Sequence of chain 1.E:
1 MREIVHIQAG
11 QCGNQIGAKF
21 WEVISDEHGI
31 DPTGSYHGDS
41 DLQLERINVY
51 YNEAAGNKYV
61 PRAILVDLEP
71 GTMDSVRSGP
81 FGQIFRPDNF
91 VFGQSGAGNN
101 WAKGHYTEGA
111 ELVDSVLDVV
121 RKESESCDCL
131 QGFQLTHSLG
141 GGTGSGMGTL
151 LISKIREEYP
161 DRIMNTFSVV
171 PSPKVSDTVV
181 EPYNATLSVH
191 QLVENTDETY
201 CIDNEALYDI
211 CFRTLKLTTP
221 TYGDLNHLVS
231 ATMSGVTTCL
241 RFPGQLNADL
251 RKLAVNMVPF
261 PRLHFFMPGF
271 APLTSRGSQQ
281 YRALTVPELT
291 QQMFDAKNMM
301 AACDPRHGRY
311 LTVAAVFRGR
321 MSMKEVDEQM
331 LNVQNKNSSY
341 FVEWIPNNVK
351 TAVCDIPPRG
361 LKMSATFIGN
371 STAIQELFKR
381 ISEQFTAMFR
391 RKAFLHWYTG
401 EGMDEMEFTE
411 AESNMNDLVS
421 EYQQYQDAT

This protein binds this small molecule.
Small molecule (SMILES): Nc1nc2c(ncn2[C@@H]2O[C@H](CO[P](=O)(O)O[P](=O)(O)OP(O)(O)=S)[C@@H](O)[C@H]2O)c(=O)[nH]1

Binding-site contacts:
Ligand atom O1B contacts residue GLY141 of chain 1.E at 3.4 Å.
Ligand atom C2 contacts residue ASN204 of chain 1.E at 3.6 Å.
Ligand atom C8 contacts residue CYS12 of chain 1.E at 3.7 Å (hydrophobic).
Ligand atom C5 contacts residue CYS12 of chain 1.E at 3.8 Å (hydrophobic).
Ligand atom O1B contacts residue THR143 of chain 1.E at 3.0 Å (h-bond).
Ligand atom C2 contacts residue ASN226 of chain 1.E at 3.7 Å.
Ligand atom O3G contacts residue THR143 of chain 1.E at 3.8 Å.
Ligand atom O3G contacts residue GLY142 of chain 1.E at 3.0 Å (h-bond).
Ligand atom O6 contacts residue ASN226 of chain 1.E at 3.5 Å (h-bond).
Ligand atom C2' contacts residue ASP177 of chain 1.E at 3.9 Å.
Ligand atom N9 contacts residue CYS12 of chain 1.E at 3.9 Å.
Ligand atom O2B contacts residue GLY10 of chain 1.E at 3.3 Å.
Ligand atom O3A contacts residue GLY141 of chain 1.E at 3.9 Å.
Ligand atom O5' contacts residue SER138 of chain 1.E at 3.4 Å (h-bond).
Ligand atom O2' contacts residue ASN204 of chain 1.E at 3.3 Å (h-bond).
Ligand atom O2A contacts residue GLN11 of chain 1.E at 3.3 Å.
Ligand atom O2' contacts residue ASP177 of chain 1.E at 3.4 Å (salt-bridge).
Ligand atom O2' contacts residue TYR222 of chain 1.E at 3.0 Å (h-bond).
Ligand atom O2B contacts residue GLN11 of chain 1.E at 2.9 Å (h-bond).
Ligand atom N2 contacts residue ASN204 of chain 1.E at 2.9 Å (h-bond).
Ligand atom C4 contacts residue ASN204 of chain 1.E at 3.8 Å.
Ligand atom O1B contacts residue GLY144 of chain 1.E at 3.4 Å (h-bond).
Ligand atom O1B contacts residue GLY142 of chain 1.E at 3.0 Å (h-bond).
Ligand atom O2G contacts residue GLU69 of chain 1.E at 2.8 Å (salt-bridge).
Ligand atom C6 contacts residue ASN226 of chain 1.E at 3.7 Å.
Ligand atom O4' contacts residue SER138 of chain 1.E at 2.9 Å (h-bond).
Ligand atom O3G contacts residue ASN99 of chain 1.E at 3.6 Å.
Ligand atom O3' contacts residue ASP177 of chain 1.E at 3.2 Å.
Ligand atom PB contacts residue THR143 of chain 1.E at 3.8 Å.
Ligand atom N2 contacts residue ASN226 of chain 1.E at 3.6 Å.
Ligand atom O6 contacts residue GLN15 of chain 1.E at 2.8 Å (h-bond).
Ligand atom N3 contacts residue ASN204 of chain 1.E at 3.1 Å (h-bond).
Ligand atom C3' contacts residue ASP177 of chain 1.E at 3.5 Å.
Ligand atom O2G contacts residue THR143 of chain 1.E at 3.3 Å.
Ligand atom N1 contacts residue ASN226 of chain 1.E at 2.8 Å (h-bond).
Ligand atom O2A contacts residue CYS12 of chain 1.E at 2.7 Å (h-bond).
Ligand atom O2B contacts residue THR143 of chain 1.E at 3.3 Å.
Ligand atom C2' contacts residue TYR222 of chain 1.E at 3.6 Å (hydrophobic).
Ligand atom C4' contacts residue SER138 of chain 1.E at 3.8 Å.
Ligand atom N7 contacts residue CYS12 of chain 1.E at 3.6 Å.